Binding-site contacts:
Ligand atom CG contacts residue TRP215 of chain 1.B at 3.4 Å (hydrophobic).
Ligand atom CB contacts residue ILE194 of chain 1.B at 3.2 Å (hydrophobic).
Ligand atom O contacts residue LEU200 of chain 1.B at 3.9 Å.
Ligand atom CB contacts residue HIS150 of chain 1.B at 3.8 Å.
Ligand atom CB contacts residue LEU211 of chain 1.B at 4.0 Å (hydrophobic).
Ligand atom O contacts residue ILE199 of chain 1.B at 3.4 Å.
Ligand atom CA contacts residue ILE194 of chain 1.B at 3.9 Å (hydrophobic).
Ligand atom O contacts residue HIS150 of chain 1.B at 3.9 Å.
Ligand atom CG1 contacts residue TRP215 of chain 1.B at 3.7 Å (hydrophobic).
Ligand atom C contacts residue ILE218 of chain 1.B at 4.0 Å (hydrophobic).
Ligand atom CG2 contacts residue GLN197 of chain 1.B at 4.0 Å.
Ligand atom C contacts residue HIS150 of chain 1.B at 3.7 Å.
Ligand atom N contacts residue ILE218 of chain 1.B at 3.8 Å.
Ligand atom CG1 contacts residue HIS150 of chain 1.B at 3.4 Å.
Ligand atom CB contacts residue ALA214 of chain 1.B at 3.8 Å (hydrophobic).
Ligand atom O contacts residue LEU211 of chain 1.B at 3.7 Å.
Ligand atom C contacts residue LEU200 of chain 1.B at 3.7 Å (hydrophobic).
Ligand atom N contacts residue ILE194 of chain 1.B at 3.6 Å.
Ligand atom O contacts residue ILE218 of chain 1.B at 2.9 Å.
Ligand atom N contacts residue HIS150 of chain 1.B at 2.9 Å (h-bond).
Ligand atom CD1 contacts residue ILE194 of chain 1.B at 3.8 Å (hydrophobic).
Ligand atom C contacts residue ILE218 of chain 1.B at 3.5 Å (hydrophobic).
Ligand atom OG contacts residue HIS150 of chain 1.B at 4.1 Å.
Ligand atom CA contacts residue HIS150 of chain 1.B at 3.8 Å.
Ligand atom C contacts residue LEU211 of chain 1.B at 4.1 Å (hydrophobic).
Ligand atom CG contacts residue LEU211 of chain 1.B at 4.1 Å (hydrophobic).
Ligand atom CB contacts residue ILE218 of chain 1.B at 3.6 Å (hydrophobic).
Ligand atom CB contacts residue HIS150 of chain 1.B at 4.1 Å.
Ligand atom CA contacts residue HIS150 of chain 1.B at 3.6 Å.
Ligand atom OG contacts residue LYS222 of chain 1.B at 4.1 Å.
Ligand atom CD1 contacts residue HIS150 of chain 1.B at 4.1 Å.
Ligand atom O contacts residue TRP215 of chain 1.B at 3.8 Å.
Ligand atom CD1 contacts residue LYS153 of chain 1.B at 3.7 Å.
Ligand atom CD1 contacts residue ASN149 of chain 1.B at 3.9 Å.
Ligand atom CB contacts residue TRP157 of chain 1.B at 3.8 Å (hydrophobic).
Ligand atom CD contacts residue ILE218 of chain 1.B at 3.8 Å (hydrophobic).
Ligand atom O contacts residue LEU200 of chain 1.B at 2.9 Å (h-bond).
Ligand atom O contacts residue LEU211 of chain 1.B at 4.1 Å.
Ligand atom CG2 contacts residue ILE194 of chain 1.B at 3.6 Å (hydrophobic).
Ligand atom CD contacts residue TRP215 of chain 1.B at 3.4 Å (hydrophobic).

Sequence of chain 1.B:
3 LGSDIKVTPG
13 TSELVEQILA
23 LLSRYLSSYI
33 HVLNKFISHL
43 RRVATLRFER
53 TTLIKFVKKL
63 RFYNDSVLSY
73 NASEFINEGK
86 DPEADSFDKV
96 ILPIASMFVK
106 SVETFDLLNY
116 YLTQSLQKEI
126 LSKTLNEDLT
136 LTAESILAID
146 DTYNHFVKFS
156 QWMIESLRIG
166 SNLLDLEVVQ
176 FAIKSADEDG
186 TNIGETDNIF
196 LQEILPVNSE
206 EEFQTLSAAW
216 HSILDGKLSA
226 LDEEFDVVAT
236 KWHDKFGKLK

The small molecule below binds the protein below.
Small molecule (SMILES): CC[C@H](C)[C@H](N)C(=O)N[C@@H](CO)C(=O)N[C@H](C(=O)N1CCC[C@H]1C(=O)N1CCC[C@H]1C(=O)NCC(=O)N[C@H](C=O)C(C)C)C(C)C